A protein and the small-molecule ligand that binds it are described below.
Small molecule (SMILES): CC(=O)N[C@@H]1[C@@H](O)[C@H](O)[C@@H](CO)O[C@H]1O

Binding-site contacts:
Ligand atom C8 contacts residue PHE100 of chain 1.D at 4.0 Å (hydrophobic).
Ligand atom O7 contacts residue ASN99 of chain 1.D at 3.5 Å (h-bond).
Ligand atom C2 contacts residue ASN99 of chain 1.D at 2.4 Å.
Ligand atom O7 contacts residue SER101 of chain 1.D at 3.6 Å (h-bond).
Ligand atom N2 contacts residue ASN99 of chain 1.D at 2.9 Å (h-bond).
Ligand atom C8 contacts residue ASN99 of chain 1.D at 3.3 Å.
Ligand atom O5 contacts residue ASN99 of chain 1.D at 2.4 Å (h-bond).
Ligand atom C7 contacts residue ASN99 of chain 1.D at 3.3 Å.
Ligand atom C6 contacts residue NAG2 of chain 1.L at 3.5 Å.
Ligand atom O6 contacts residue ASN99 of chain 1.D at 4.3 Å.
Ligand atom O6 contacts residue NAG2 of chain 1.L at 2.6 Å (h-bond).
Ligand atom C7 contacts residue PHE100 of chain 1.D at 4.1 Å (hydrophobic).
Ligand atom O7 contacts residue PHE100 of chain 1.D at 3.8 Å.
Ligand atom N2 contacts residue LYS98 of chain 1.D at 3.9 Å.
Ligand atom C1 contacts residue ASN99 of chain 1.D at 1.4 Å.
Ligand atom C4 contacts residue ASN99 of chain 1.D at 4.2 Å.
Ligand atom C5 contacts residue ASN99 of chain 1.D at 3.6 Å.
Ligand atom C3 contacts residue ASN99 of chain 1.D at 3.8 Å.
Ligand atom C8 contacts residue LYS98 of chain 1.D at 3.8 Å.
Ligand atom C7 contacts residue LYS98 of chain 1.D at 4.3 Å.

Sequence of chain 1.D:
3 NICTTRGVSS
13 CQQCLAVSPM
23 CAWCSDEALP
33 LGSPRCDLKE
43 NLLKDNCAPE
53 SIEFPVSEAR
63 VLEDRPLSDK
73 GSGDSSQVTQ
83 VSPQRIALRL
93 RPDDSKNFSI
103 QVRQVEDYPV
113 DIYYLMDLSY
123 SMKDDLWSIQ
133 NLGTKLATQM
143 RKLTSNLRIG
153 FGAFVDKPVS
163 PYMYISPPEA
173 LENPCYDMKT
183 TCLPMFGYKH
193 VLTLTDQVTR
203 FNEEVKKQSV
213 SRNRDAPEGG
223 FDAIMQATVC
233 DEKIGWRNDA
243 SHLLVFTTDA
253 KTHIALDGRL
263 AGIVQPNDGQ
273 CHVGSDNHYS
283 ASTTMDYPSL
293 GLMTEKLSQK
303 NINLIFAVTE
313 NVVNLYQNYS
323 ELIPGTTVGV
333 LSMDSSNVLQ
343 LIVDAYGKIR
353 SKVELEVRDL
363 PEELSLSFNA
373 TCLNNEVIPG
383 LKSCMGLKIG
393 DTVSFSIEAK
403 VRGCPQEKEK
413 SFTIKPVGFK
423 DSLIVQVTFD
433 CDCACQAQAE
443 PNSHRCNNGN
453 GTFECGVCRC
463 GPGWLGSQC